Binding-site contacts:
Ligand atom C2 contacts residue ASN346 of chain 1.D at 2.6 Å.
Ligand atom C7 contacts residue ASN346 of chain 1.D at 3.1 Å.
Ligand atom O6 contacts residue LYS337 of chain 1.D at 4.3 Å.
Ligand atom O5 contacts residue GLN328 of chain 1.D at 4.0 Å.
Ligand atom N2 contacts residue ASN335 of chain 1.D at 4.4 Å.
Ligand atom O5 contacts residue ASN346 of chain 1.D at 2.4 Å (h-bond).
Ligand atom C5 contacts residue ASN335 of chain 1.D at 3.7 Å.
Ligand atom C1 contacts residue ASN335 of chain 1.D at 3.3 Å.
Ligand atom O7 contacts residue ASN346 of chain 1.D at 3.9 Å.
Ligand atom N2 contacts residue ASN346 of chain 1.D at 2.6 Å (h-bond).
Ligand atom O6 contacts residue GLN328 of chain 1.D at 2.6 Å (h-bond).
Ligand atom O5 contacts residue ASN335 of chain 1.D at 3.8 Å.
Ligand atom C2 contacts residue ASN335 of chain 1.D at 4.1 Å.
Ligand atom C1 contacts residue ASN346 of chain 1.D at 1.5 Å.
Ligand atom C5 contacts residue GLN328 of chain 1.D at 3.7 Å.
Ligand atom C4 contacts residue ASN335 of chain 1.D at 4.3 Å.
Ligand atom C8 contacts residue THR348 of chain 1.D at 4.0 Å.
Ligand atom C8 contacts residue ASN346 of chain 1.D at 3.4 Å.
Ligand atom C4 contacts residue ASN346 of chain 1.D at 4.3 Å.
Ligand atom C3 contacts residue ASN346 of chain 1.D at 3.9 Å.
Ligand atom C5 contacts residue ASN346 of chain 1.D at 3.6 Å.
Ligand atom C3 contacts residue ASN335 of chain 1.D at 3.9 Å.
Ligand atom C6 contacts residue GLN328 of chain 1.D at 3.6 Å.

Sequence of chain 1.D:
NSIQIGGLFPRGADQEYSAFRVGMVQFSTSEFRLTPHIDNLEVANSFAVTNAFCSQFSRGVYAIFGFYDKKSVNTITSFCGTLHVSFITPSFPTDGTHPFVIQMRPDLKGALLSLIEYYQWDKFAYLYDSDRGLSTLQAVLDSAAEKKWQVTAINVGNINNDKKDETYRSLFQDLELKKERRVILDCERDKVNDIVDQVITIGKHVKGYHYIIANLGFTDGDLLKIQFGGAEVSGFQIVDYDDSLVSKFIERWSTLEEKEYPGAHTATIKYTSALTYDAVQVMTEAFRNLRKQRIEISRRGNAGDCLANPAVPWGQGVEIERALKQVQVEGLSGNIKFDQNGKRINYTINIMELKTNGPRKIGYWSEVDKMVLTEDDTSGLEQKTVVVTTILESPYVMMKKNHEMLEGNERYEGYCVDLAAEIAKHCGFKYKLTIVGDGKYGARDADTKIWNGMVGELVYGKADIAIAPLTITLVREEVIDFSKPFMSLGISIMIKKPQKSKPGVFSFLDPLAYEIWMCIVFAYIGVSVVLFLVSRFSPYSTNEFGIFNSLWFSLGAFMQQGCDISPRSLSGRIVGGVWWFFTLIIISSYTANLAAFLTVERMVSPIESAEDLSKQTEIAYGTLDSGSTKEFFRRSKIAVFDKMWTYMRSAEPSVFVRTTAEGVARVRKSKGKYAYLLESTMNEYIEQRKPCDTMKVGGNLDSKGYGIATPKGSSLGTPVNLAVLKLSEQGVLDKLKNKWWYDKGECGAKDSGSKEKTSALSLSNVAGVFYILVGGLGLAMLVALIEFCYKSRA

A protein and the small-molecule ligand that binds it are described below.
Small molecule (SMILES): CC(=O)N[C@@H]1[C@@H](O)[C@H](O)[C@@H](CO)O[C@H]1O